The small molecule below binds the protein below.
Small molecule (SMILES): CC(=O)N[C@H]1CO[C@H](CO[C@H]2O[C@@H](C)[C@@H](O)[C@@H](O)[C@@H]2O)[C@@H](O)[C@@H]1O

Binding-site contacts:
Ligand atom O4 contacts residue LYS190 of chain 5.A at 3.8 Å.
Ligand atom C2 contacts residue ASN188 of chain 5.A at 4.2 Å.
Ligand atom O3 contacts residue SER191 of chain 5.A at 3.9 Å.
Ligand atom C1 contacts residue LYS190 of chain 5.A at 4.5 Å.
Ligand atom N2 contacts residue ASN106 of chain 5.A at 3.0 Å (h-bond).
Ligand atom C3 contacts residue ASN106 of chain 5.A at 3.9 Å.
Ligand atom O5 contacts residue ASN188 of chain 5.A at 3.4 Å (h-bond).
Ligand atom O5 contacts residue ASN106 of chain 5.A at 2.5 Å (h-bond).
Ligand atom O7 contacts residue ASN106 of chain 5.A at 4.4 Å.
Ligand atom C6 contacts residue LYS190 of chain 5.A at 4.4 Å.
Ligand atom C5 contacts residue ASN106 of chain 5.A at 3.8 Å.
Ligand atom C3 contacts residue SER191 of chain 5.A at 4.1 Å.
Ligand atom C5 contacts residue LYS190 of chain 5.A at 3.9 Å.
Ligand atom C2 contacts residue ASN106 of chain 5.A at 2.5 Å.
Ligand atom C1 contacts residue ASN188 of chain 5.A at 3.7 Å.
Ligand atom C7 contacts residue ASN106 of chain 5.A at 3.3 Å.
Ligand atom O3 contacts residue LYS476 of chain 5.A at 4.3 Å.
Ligand atom C5 contacts residue ASN188 of chain 5.A at 3.8 Å.
Ligand atom O6 contacts residue ASN188 of chain 5.A at 3.3 Å (h-bond).
Ligand atom C4 contacts residue LYS190 of chain 5.A at 3.9 Å.
Ligand atom O2 contacts residue ASN188 of chain 5.A at 3.8 Å.
Ligand atom C3 contacts residue LYS190 of chain 5.A at 3.7 Å.
Ligand atom C1 contacts residue ASN188 of chain 5.A at 3.7 Å.
Ligand atom C6 contacts residue ASN188 of chain 5.A at 3.9 Å.
Ligand atom C1 contacts residue ASN106 of chain 5.A at 1.5 Å.
Ligand atom C4 contacts residue ASN106 of chain 5.A at 4.4 Å.
Ligand atom O3 contacts residue ARG219 of chain 5.A at 4.1 Å.
Ligand atom O3 contacts residue LYS190 of chain 5.A at 4.2 Å.
Ligand atom C8 contacts residue ASN106 of chain 5.A at 3.1 Å.

Sequence of chain 5.A:
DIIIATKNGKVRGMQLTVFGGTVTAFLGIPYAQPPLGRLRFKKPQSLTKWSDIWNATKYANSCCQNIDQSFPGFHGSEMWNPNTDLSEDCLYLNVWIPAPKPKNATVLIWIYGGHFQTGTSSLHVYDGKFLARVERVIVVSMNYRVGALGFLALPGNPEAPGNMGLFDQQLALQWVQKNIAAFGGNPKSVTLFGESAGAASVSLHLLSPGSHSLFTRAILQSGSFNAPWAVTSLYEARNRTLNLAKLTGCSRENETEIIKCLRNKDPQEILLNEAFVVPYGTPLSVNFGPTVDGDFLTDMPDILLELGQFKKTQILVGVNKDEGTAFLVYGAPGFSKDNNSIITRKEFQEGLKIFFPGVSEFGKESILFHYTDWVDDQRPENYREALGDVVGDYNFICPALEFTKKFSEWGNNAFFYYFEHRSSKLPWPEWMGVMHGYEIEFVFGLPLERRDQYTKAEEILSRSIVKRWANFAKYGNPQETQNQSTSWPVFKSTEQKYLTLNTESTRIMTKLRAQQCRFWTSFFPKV